Sequence of chain 1.C:
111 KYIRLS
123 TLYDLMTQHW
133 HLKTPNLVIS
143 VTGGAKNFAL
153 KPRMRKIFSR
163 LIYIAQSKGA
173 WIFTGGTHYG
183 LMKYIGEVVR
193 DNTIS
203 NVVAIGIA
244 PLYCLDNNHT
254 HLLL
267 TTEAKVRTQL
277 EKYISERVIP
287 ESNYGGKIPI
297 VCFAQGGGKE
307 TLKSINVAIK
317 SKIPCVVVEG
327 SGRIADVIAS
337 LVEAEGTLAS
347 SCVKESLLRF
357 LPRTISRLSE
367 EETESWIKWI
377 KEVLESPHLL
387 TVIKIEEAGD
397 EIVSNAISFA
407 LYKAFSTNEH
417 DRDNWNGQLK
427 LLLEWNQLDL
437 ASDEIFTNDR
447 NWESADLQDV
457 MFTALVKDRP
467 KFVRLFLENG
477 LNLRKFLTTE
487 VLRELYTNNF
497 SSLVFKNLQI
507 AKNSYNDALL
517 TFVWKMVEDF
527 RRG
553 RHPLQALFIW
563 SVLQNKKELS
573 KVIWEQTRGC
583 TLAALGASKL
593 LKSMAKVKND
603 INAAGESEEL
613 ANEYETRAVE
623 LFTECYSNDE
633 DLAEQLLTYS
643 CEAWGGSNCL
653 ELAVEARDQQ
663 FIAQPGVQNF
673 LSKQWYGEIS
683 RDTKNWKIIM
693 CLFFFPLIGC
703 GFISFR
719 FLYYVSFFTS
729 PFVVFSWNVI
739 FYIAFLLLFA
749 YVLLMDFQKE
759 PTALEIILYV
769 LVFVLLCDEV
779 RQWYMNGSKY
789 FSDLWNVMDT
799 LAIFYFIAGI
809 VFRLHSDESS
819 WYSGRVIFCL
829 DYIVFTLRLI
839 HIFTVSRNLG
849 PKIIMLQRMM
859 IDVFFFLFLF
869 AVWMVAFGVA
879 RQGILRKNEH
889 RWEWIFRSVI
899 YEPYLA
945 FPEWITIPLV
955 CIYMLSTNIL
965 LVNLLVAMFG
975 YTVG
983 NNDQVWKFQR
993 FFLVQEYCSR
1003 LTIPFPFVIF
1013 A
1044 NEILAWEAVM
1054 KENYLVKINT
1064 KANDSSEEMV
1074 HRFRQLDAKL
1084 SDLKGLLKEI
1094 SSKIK

Binding-site contacts:
Ligand atom CAL contacts residue LEU847 of chain 1.C at 3.7 Å (hydrophobic).
Ligand atom OAH contacts residue ARG992 of chain 1.C at 3.6 Å (salt-bridge).
Ligand atom CAD contacts residue SER844 of chain 1.C at 4.3 Å.
Ligand atom CAM contacts residue LEU847 of chain 1.C at 4.1 Å (hydrophobic).
Ligand atom CAC contacts residue ILE741 of chain 1.C at 3.8 Å (hydrophobic).
Ligand atom OAH contacts residue TRP677 of chain 1.C at 3.5 Å.
Ligand atom OAF contacts residue TRP677 of chain 1.C at 4.3 Å.
Ligand atom CAP contacts residue ILE691 of chain 1.C at 3.8 Å (hydrophobic).
Ligand atom OAW contacts residue SER844 of chain 1.C at 4.1 Å.
Ligand atom CAI contacts residue PHE730 of chain 1.C at 3.5 Å (hydrophobic).
Ligand atom OAG contacts residue TRP677 of chain 1.C at 4.1 Å.
Ligand atom OAH contacts residue VAL996 of chain 1.C at 3.5 Å.
Ligand atom CAT contacts residue PHE733 of chain 1.C at 3.6 Å (hydrophobic).
Ligand atom CAP contacts residue ILE738 of chain 1.C at 4.0 Å (hydrophobic).
Ligand atom CBE contacts residue ILE738 of chain 1.C at 4.2 Å (hydrophobic).
Ligand atom CAR contacts residue SER844 of chain 1.C at 3.5 Å.
Ligand atom CAO contacts residue ILE738 of chain 1.C at 4.0 Å (hydrophobic).
Ligand atom CAL contacts residue VAL996 of chain 1.C at 4.2 Å (hydrophobic).
Ligand atom CBG contacts residue ILE691 of chain 1.C at 4.4 Å (hydrophobic).
Ligand atom CAX contacts residue TRP677 of chain 1.C at 4.0 Å (hydrophobic).
Ligand atom CAK contacts residue PHE730 of chain 1.C at 3.8 Å (hydrophobic).
Ligand atom CAK contacts residue ILE691 of chain 1.C at 4.0 Å (hydrophobic).
Ligand atom CAU contacts residue VAL737 of chain 1.C at 4.1 Å (hydrophobic).
Ligand atom CAS contacts residue SER844 of chain 1.C at 4.3 Å.
Ligand atom CAN contacts residue ILE738 of chain 1.C at 4.2 Å (hydrophobic).
Ligand atom CAX contacts residue ARG992 of chain 1.C at 3.3 Å.
Ligand atom CAI contacts residue ASN687 of chain 1.C at 3.9 Å.
Ligand atom CAY contacts residue TRP677 of chain 1.C at 3.9 Å (hydrophobic).
Ligand atom CAM contacts residue TRP677 of chain 1.C at 3.6 Å (hydrophobic).
Ligand atom OAF contacts residue ARG992 of chain 1.C at 2.6 Å (salt-bridge).
Ligand atom CAX contacts residue VAL996 of chain 1.C at 4.2 Å (hydrophobic).
Ligand atom CAT contacts residue SER844 of chain 1.C at 4.0 Å.
Ligand atom CAL contacts residue ARG992 of chain 1.C at 4.4 Å.
Ligand atom CAC contacts residue PHE841 of chain 1.C at 4.3 Å (hydrophobic).
Ligand atom CAQ contacts residue ILE691 of chain 1.C at 3.7 Å (hydrophobic).
Ligand atom CAZ contacts residue PHE730 of chain 1.C at 3.9 Å (hydrophobic).
Ligand atom CAC contacts residue VAL737 of chain 1.C at 3.7 Å (hydrophobic).
Ligand atom CAS contacts residue PHE733 of chain 1.C at 4.2 Å (hydrophobic).
Ligand atom CAR contacts residue TRP677 of chain 1.C at 4.1 Å (hydrophobic).
Ligand atom CBC contacts residue TRP677 of chain 1.C at 3.6 Å (hydrophobic).

This protein binds this small molecule.
Small molecule (SMILES): CC(C)CCC[C@@H](C)[C@H]1CC[C@H]2[C@@H]3CC=C4C[C@@H](OC(=O)CCC(=O)O)CC[C@]4(C)[C@H]3CC[C@]12C